Sequence of chain 3.C:
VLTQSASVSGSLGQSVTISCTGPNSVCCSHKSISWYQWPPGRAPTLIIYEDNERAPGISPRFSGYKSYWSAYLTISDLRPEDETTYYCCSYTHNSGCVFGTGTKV

Binding-site contacts:
Ligand atom O3 contacts residue HIS33 of chain 3.B at 3.1 Å (h-bond).
Ligand atom O7 contacts residue SER17 of chain 3.A at 2.6 Å (h-bond).
Ligand atom C4 contacts residue ASP57 of chain 3.B at 3.6 Å.
Ligand atom C1 contacts residue ASN58 of chain 3.D at 1.4 Å.
Ligand atom C2 contacts residue ASN58 of chain 3.D at 2.5 Å.
Ligand atom C5 contacts residue GLY112 of chain 3.B at 3.4 Å.
Ligand atom O5 contacts residue ARG110 of chain 3.B at 3.1 Å (salt-bridge).
Ligand atom C1 contacts residue ARG110 of chain 3.B at 3.6 Å.
Ligand atom O6 contacts residue ASP57 of chain 3.B at 3.4 Å.
Ligand atom O2 contacts residue THR115 of chain 3.B at 2.7 Å (h-bond).
Ligand atom C5 contacts residue TYR54 of chain 3.B at 3.6 Å (hydrophobic).
Ligand atom O3 contacts residue GLY112 of chain 3.B at 3.5 Å (h-bond).
Ligand atom C5 contacts residue ASN58 of chain 3.D at 3.6 Å.
Ligand atom O5 contacts residue ASN58 of chain 3.D at 2.3 Å (h-bond).
Ligand atom C6 contacts residue ASP57 of chain 3.B at 3.0 Å.
Ligand atom C6 contacts residue ASP111 of chain 3.B at 3.2 Å.
Ligand atom O3 contacts residue SER113 of chain 3.B at 3.5 Å (h-bond).
Ligand atom O6 contacts residue ARG110 of chain 3.B at 3.1 Å (salt-bridge).
Ligand atom O6 contacts residue ASP111 of chain 3.B at 2.3 Å (salt-bridge).
Ligand atom C7 contacts residue ASN58 of chain 3.D at 3.1 Å.
Ligand atom O2 contacts residue GLY112 of chain 3.B at 2.8 Å (h-bond).
Ligand atom O4 contacts residue GLY112 of chain 3.B at 3.5 Å (h-bond).
Ligand atom O5 contacts residue ASN97 of chain 3.C at 3.6 Å.
Ligand atom C5 contacts residue ARG110 of chain 3.B at 3.2 Å.
Ligand atom C8 contacts residue PHE31 of chain 3.B at 3.3 Å (hydrophobic).
Ligand atom C6 contacts residue TRP50 of chain 3.B at 3.6 Å (hydrophobic).
Ligand atom O6 contacts residue PHE31 of chain 3.B at 3.1 Å (h-bond).
Ligand atom O7 contacts residue SER52 of chain 3.B at 3.5 Å (h-bond).
Ligand atom C6 contacts residue ASP111 of chain 3.B at 3.3 Å.
Ligand atom N2 contacts residue ASN58 of chain 3.D at 3.0 Å (h-bond).
Ligand atom C8 contacts residue SER17 of chain 3.A at 3.3 Å.
Ligand atom C7 contacts residue SER17 of chain 3.A at 3.2 Å.
Ligand atom O7 contacts residue ASN58 of chain 3.D at 2.8 Å (h-bond).
Ligand atom O6 contacts residue SER55 of chain 3.B at 3.0 Å (h-bond).
Ligand atom C7 contacts residue HIS33 of chain 3.B at 3.4 Å.
Ligand atom C6 contacts residue ASN30 of chain 3.B at 3.4 Å.
Ligand atom O4 contacts residue ASP57 of chain 3.B at 2.6 Å (salt-bridge).
Ligand atom O5 contacts residue ASP57 of chain 3.B at 3.6 Å.
Ligand atom C5 contacts residue ASP57 of chain 3.B at 3.2 Å.
Ligand atom O7 contacts residue HIS33 of chain 3.B at 3.5 Å (h-bond).

Sequence of chain 3.B:
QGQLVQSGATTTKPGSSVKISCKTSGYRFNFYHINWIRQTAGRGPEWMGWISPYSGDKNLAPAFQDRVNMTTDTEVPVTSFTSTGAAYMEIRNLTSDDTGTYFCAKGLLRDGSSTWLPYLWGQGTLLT

The small molecule below binds the protein below.
Small molecule (SMILES): CC(=O)N[C@H]1[C@H](O[C@H]2[C@H](O)[C@@H](NC(C)=O)CO[C@@H]2CO)O[C@H](CO)[C@@H](O[C@@H]2O[C@H](CO[C@H]3O[C@H](CO)[C@@H](O)[C@H](O[C@H]4O[C@H](CO)[C@@H](O)[C@H](O)[C@@H]4O)[C@@H]3O)[C@@H](O)[C@H](O[C@H]3O[C@H](CO)[C@@H](O)[C@H](O)[C@@H]3O)[C@@H]2O)[C@@H]1O

Sequence of chain 3.D:
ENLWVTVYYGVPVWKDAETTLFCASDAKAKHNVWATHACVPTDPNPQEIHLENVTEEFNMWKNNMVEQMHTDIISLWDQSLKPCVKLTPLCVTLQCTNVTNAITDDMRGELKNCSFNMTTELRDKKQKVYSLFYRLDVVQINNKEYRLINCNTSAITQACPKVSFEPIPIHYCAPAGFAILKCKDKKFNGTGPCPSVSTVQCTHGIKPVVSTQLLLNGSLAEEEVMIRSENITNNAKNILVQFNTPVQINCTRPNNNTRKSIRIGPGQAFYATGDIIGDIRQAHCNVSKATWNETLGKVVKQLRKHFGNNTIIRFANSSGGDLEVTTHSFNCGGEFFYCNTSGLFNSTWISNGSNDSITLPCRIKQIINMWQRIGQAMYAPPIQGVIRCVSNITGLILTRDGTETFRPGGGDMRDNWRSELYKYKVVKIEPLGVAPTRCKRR

Sequence of chain 3.A:
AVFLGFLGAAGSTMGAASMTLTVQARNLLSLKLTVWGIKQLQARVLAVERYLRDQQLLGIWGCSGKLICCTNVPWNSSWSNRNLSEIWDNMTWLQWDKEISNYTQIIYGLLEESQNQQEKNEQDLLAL